Binding-site contacts:
Ligand atom N contacts residue MET90 of chain 1.A at 4.4 Å.
Ligand atom C3 contacts residue MET90 of chain 1.A at 4.3 Å (hydrophobic).
Ligand atom N contacts residue GLY150 of chain 1.A at 3.7 Å.
Ligand atom C3 contacts residue TYR96 of chain 1.A at 3.1 Å (hydrophobic).
Ligand atom N contacts residue LYS147 of chain 1.A at 3.0 Å (salt-bridge).
Ligand atom N contacts residue LYS148 of chain 1.A at 3.7 Å.
Ligand atom N1 contacts residue LYS148 of chain 1.A at 3.3 Å (salt-bridge).
Ligand atom C4 contacts residue MET90 of chain 1.A at 4.4 Å (hydrophobic).
Ligand atom C2 contacts residue MET90 of chain 1.A at 4.1 Å (hydrophobic).
Ligand atom C2 contacts residue LYS148 of chain 1.A at 3.8 Å.
Ligand atom C2 contacts residue LYS147 of chain 1.A at 4.2 Å.
Ligand atom C4 contacts residue TYR96 of chain 1.A at 3.8 Å (hydrophobic).
Ligand atom N contacts residue VAL146 of chain 1.A at 3.7 Å.
Ligand atom C6 contacts residue LYS148 of chain 1.A at 4.2 Å.
Ligand atom C2 contacts residue TYR96 of chain 1.A at 4.1 Å (hydrophobic).
Ligand atom C5 contacts residue MET90 of chain 1.A at 4.3 Å (hydrophobic).
Ligand atom N1 contacts residue MET90 of chain 1.A at 4.1 Å.
Ligand atom C6 contacts residue MET90 of chain 1.A at 4.2 Å (hydrophobic).
Ligand atom N contacts residue TYR96 of chain 1.A at 4.2 Å.

Sequence of chain 1.A:
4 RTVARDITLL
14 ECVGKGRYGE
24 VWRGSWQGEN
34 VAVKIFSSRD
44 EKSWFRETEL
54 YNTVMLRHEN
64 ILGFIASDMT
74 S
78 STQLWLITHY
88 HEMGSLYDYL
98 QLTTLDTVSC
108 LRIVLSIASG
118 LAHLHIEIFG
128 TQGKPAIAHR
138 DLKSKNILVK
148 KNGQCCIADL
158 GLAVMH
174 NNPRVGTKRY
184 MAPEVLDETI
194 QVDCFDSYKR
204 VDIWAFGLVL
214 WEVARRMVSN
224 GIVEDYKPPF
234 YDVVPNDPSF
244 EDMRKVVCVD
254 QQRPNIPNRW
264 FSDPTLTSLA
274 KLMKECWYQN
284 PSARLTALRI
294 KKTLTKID

This protein binds this small molecule.
Small molecule (SMILES): Nc1ccccn1